Sequence of chain 33.E:
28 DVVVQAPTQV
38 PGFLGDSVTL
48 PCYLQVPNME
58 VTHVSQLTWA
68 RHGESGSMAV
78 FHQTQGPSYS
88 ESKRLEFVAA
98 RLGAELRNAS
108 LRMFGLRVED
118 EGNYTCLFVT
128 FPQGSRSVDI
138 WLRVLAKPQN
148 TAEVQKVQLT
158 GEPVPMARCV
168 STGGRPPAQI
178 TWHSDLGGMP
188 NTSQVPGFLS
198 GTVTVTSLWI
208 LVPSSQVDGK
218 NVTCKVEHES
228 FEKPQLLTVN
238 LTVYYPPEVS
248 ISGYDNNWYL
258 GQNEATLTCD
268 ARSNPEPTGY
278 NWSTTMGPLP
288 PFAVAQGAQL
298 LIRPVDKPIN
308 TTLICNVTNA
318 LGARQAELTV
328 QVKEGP

This small molecule binds to this protein.
Small molecule (SMILES): CC(=O)N[C@H]1[C@H](O[C@H]2[C@H](O)[C@@H](NC(C)=O)CO[C@@H]2CO)O[C@H](CO)[C@@H](O)[C@@H]1O

Binding-site contacts:
Ligand atom C4 contacts residue ASN218 of chain 33.E at 4.1 Å.
Ligand atom N2 contacts residue ASN218 of chain 33.E at 2.9 Å (h-bond).
Ligand atom C3 contacts residue ASN218 of chain 33.E at 3.7 Å.
Ligand atom C2 contacts residue ASN218 of chain 33.E at 2.3 Å.
Ligand atom C1 contacts residue ASN218 of chain 33.E at 1.4 Å.
Ligand atom O7 contacts residue ASN218 of chain 33.E at 2.3 Å (h-bond).
Ligand atom O5 contacts residue ASN218 of chain 33.E at 2.3 Å (h-bond).
Ligand atom C1 contacts residue NAG1 of chain 33.J at 3.7 Å.
Ligand atom C7 contacts residue ASN218 of chain 33.E at 2.9 Å.
Ligand atom C5 contacts residue NAG1 of chain 33.J at 4.3 Å.
Ligand atom C5 contacts residue ASN218 of chain 33.E at 3.6 Å.
Ligand atom O5 contacts residue THR235 of chain 33.E at 4.4 Å.
Ligand atom O5 contacts residue NAG1 of chain 33.J at 4.1 Å.
Ligand atom C8 contacts residue ASN218 of chain 33.E at 4.3 Å.